Sequence of chain 3.D:
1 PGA

Sequence of chain 2.C:
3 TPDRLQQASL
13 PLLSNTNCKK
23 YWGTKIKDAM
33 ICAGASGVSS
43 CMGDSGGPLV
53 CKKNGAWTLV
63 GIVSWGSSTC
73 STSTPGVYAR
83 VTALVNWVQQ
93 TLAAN

Binding-site contacts:
Ligand atom CB contacts residue LEU82 of chain 3.B at 3.9 Å (hydrophobic).
Ligand atom CB contacts residue HIS42 of chain 2.B at 4.0 Å.
Ligand atom OXT contacts residue IPA1 of chain 2.M at 3.0 Å (h-bond).
Ligand atom O contacts residue MET44 of chain 2.C at 4.2 Å.
Ligand atom CA contacts residue ILE84 of chain 3.B at 3.6 Å (hydrophobic).
Ligand atom CD contacts residue ILE84 of chain 3.B at 4.2 Å (hydrophobic).
Ligand atom CD contacts residue THR83 of chain 3.B at 3.7 Å.
Ligand atom C contacts residue IPA1 of chain 2.M at 3.8 Å.
Ligand atom CA contacts residue GLY68 of chain 2.C at 4.5 Å.
Ligand atom CG contacts residue ILE84 of chain 3.B at 3.6 Å (hydrophobic).
Ligand atom C contacts residue SER47 of chain 2.C at 4.4 Å.
Ligand atom CA contacts residue TRP67 of chain 2.C at 3.6 Å (hydrophobic).
Ligand atom C contacts residue PRO1 of chain 3.D at 4.4 Å (hydrophobic).
Ligand atom C contacts residue TRP67 of chain 2.C at 4.5 Å (hydrophobic).
Ligand atom OXT contacts residue HIS42 of chain 2.B at 3.3 Å (h-bond).
Ligand atom CD contacts residue LEU82 of chain 3.B at 4.2 Å (hydrophobic).
Ligand atom CA contacts residue SER66 of chain 2.C at 4.0 Å.
Ligand atom CG contacts residue LEU82 of chain 3.B at 3.1 Å (hydrophobic).
Ligand atom CB contacts residue ILE84 of chain 2.B at 3.8 Å (hydrophobic).
Ligand atom O contacts residue IPA1 of chain 2.M at 3.6 Å.
Ligand atom OXT contacts residue SER66 of chain 2.C at 3.1 Å (h-bond).
Ligand atom CG contacts residue THR83 of chain 3.B at 3.9 Å.
Ligand atom O contacts residue GLY68 of chain 2.C at 3.0 Å (h-bond).
Ligand atom O contacts residue TRP67 of chain 2.C at 3.7 Å.
Ligand atom OXT contacts residue SER47 of chain 2.C at 3.2 Å (h-bond).
Ligand atom CB contacts residue TRP67 of chain 2.C at 3.9 Å (hydrophobic).
Ligand atom CB contacts residue ILE84 of chain 3.B at 4.1 Å (hydrophobic).
Ligand atom C contacts residue SER66 of chain 2.C at 4.0 Å.
Ligand atom C contacts residue GLY68 of chain 2.C at 4.1 Å.
Ligand atom O contacts residue GLY2 of chain 3.D at 4.1 Å.
Ligand atom N contacts residue TRP67 of chain 3.C at 4.5 Å.
Ligand atom CA contacts residue PRO1 of chain 3.D at 4.1 Å (hydrophobic).
Ligand atom CB contacts residue SER66 of chain 2.C at 4.1 Å.
Ligand atom C contacts residue HIS42 of chain 2.B at 4.2 Å.
Ligand atom N contacts residue ILE84 of chain 3.B at 3.9 Å.
Ligand atom OXT contacts residue TRP67 of chain 2.C at 4.4 Å.
Ligand atom N contacts residue TRP67 of chain 2.C at 4.4 Å.

Sequence of chain 3.B:
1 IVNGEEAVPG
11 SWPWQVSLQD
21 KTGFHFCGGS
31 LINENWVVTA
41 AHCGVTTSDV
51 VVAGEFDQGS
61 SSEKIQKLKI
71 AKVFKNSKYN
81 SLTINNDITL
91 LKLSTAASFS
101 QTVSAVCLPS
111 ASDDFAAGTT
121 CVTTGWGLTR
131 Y

Sequence of chain 3.C:
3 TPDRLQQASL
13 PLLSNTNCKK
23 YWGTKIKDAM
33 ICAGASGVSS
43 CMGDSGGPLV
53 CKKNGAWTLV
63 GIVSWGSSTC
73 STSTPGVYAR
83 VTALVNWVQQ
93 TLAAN

This protein binds this small molecule.
Small molecule (SMILES): C[C@H](NC(=O)CNC(=O)[C@@H]1CCCN1)C(=O)O

Sequence of chain 2.B:
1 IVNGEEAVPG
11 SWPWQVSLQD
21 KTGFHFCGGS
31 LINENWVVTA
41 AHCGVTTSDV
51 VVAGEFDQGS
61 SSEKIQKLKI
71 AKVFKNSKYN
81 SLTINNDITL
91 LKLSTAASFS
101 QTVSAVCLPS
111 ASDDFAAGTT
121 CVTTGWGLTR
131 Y